The small molecule below binds the protein below.
Small molecule (SMILES): CC(F)(F)OCC(F)(F)F

Sequence of chain 10.A:
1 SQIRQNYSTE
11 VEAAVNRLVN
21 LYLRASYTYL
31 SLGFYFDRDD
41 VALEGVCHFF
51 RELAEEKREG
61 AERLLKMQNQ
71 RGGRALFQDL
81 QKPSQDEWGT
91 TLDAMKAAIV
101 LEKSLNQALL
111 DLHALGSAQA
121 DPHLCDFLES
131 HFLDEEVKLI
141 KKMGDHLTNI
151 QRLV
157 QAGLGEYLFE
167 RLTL

Sequence of chain 13.A:
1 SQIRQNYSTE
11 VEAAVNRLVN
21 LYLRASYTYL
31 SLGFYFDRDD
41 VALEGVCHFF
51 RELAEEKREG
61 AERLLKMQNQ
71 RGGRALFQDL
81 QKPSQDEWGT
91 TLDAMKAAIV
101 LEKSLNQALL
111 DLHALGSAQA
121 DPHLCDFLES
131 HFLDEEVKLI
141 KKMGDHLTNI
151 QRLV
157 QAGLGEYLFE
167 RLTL

Binding-site contacts:
Ligand atom OAH contacts residue SER26 of chain 10.A at 3.9 Å.
Ligand atom FAB contacts residue DFE1 of chain 13.I at 1.6 Å.
Ligand atom CAJ contacts residue SER26 of chain 13.A at 4.2 Å.
Ligand atom FAB contacts residue SER26 of chain 10.A at 3.2 Å.
Ligand atom FAF contacts residue TYR27 of chain 13.A at 4.1 Å.
Ligand atom FAF contacts residue SER26 of chain 13.A at 4.2 Å.
Ligand atom FAD contacts residue TYR27 of chain 13.A at 4.4 Å.
Ligand atom CAA contacts residue TYR27 of chain 10.A at 3.9 Å (hydrophobic).
Ligand atom FAE contacts residue SER26 of chain 13.A at 3.3 Å.
Ligand atom FAE contacts residue ARG58 of chain 13.A at 4.3 Å.
Ligand atom CAG contacts residue LEU23 of chain 10.A at 4.2 Å (hydrophobic).
Ligand atom FAD contacts residue LEU80 of chain 13.A at 3.6 Å.
Ligand atom CAA contacts residue DFE1 of chain 13.I at 1.9 Å.
Ligand atom FAD contacts residue DFE1 of chain 13.I at 1.4 Å.
Ligand atom CAG contacts residue DFE1 of chain 13.I at 1.0 Å.
Ligand atom FAC contacts residue SER26 of chain 10.A at 3.3 Å.
Ligand atom OAH contacts residue DFE1 of chain 13.I at 0.8 Å.
Ligand atom CAA contacts residue ARG58 of chain 10.A at 3.9 Å.
Ligand atom CAJ contacts residue DFE1 of chain 13.I at 0.8 Å.
Ligand atom FAB contacts residue TYR27 of chain 10.A at 3.4 Å.
Ligand atom FAD contacts residue LEU23 of chain 13.A at 3.5 Å.
Ligand atom CAA contacts residue LEU23 of chain 10.A at 4.3 Å (hydrophobic).
Ligand atom FAC contacts residue TYR27 of chain 10.A at 2.9 Å.
Ligand atom FAF contacts residue DFE1 of chain 13.I at 1.3 Å.
Ligand atom FAC contacts residue DFE1 of chain 13.I at 1.7 Å.
Ligand atom CAA contacts residue SER26 of chain 10.A at 1.5 Å.
Ligand atom CAI contacts residue LEU23 of chain 10.A at 4.1 Å (hydrophobic).
Ligand atom FAB contacts residue LEU30 of chain 10.A at 4.0 Å.
Ligand atom CAA contacts residue ALA54 of chain 10.A at 4.1 Å (hydrophobic).
Ligand atom CAI contacts residue DFE1 of chain 13.I at 1.4 Å.
Ligand atom FAE contacts residue DFE1 of chain 13.I at 1.1 Å.
Ligand atom FAE contacts residue LEU23 of chain 13.A at 4.3 Å.
Ligand atom CAI contacts residue SER26 of chain 10.A at 2.8 Å.
Ligand atom FAC contacts residue LEU23 of chain 10.A at 2.9 Å.
Ligand atom CAI contacts residue TYR27 of chain 10.A at 3.6 Å (hydrophobic).
Ligand atom FAF contacts residue LEU23 of chain 10.A at 4.3 Å.